The protein below binds the small molecule below.
Small molecule (SMILES): CC(=O)N[C@@H]1[C@@H](O)[C@H](O)[C@@H](CO)O[C@H]1O

Sequence of chain 1.B:
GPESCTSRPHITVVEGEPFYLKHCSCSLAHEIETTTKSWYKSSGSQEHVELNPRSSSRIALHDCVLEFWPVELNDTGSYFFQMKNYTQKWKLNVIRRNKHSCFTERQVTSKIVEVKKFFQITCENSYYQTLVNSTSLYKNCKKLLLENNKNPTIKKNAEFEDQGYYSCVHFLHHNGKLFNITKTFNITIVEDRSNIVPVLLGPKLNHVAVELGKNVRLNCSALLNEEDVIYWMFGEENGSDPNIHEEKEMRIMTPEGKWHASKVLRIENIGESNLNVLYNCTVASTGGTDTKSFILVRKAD

Binding-site contacts:
Ligand atom C5 contacts residue ASN85 of chain 1.B at 3.6 Å.
Ligand atom C3 contacts residue ASN85 of chain 1.B at 3.8 Å.
Ligand atom O7 contacts residue ASN85 of chain 1.B at 3.3 Å (h-bond).
Ligand atom C1 contacts residue ASN85 of chain 1.B at 1.4 Å.
Ligand atom N2 contacts residue ASN85 of chain 1.B at 2.9 Å (h-bond).
Ligand atom C7 contacts residue ASN85 of chain 1.B at 3.3 Å.
Ligand atom C2 contacts residue ASN85 of chain 1.B at 2.5 Å.
Ligand atom C8 contacts residue ASN85 of chain 1.B at 4.0 Å.
Ligand atom C4 contacts residue ASN85 of chain 1.B at 4.2 Å.
Ligand atom O5 contacts residue ASN85 of chain 1.B at 2.3 Å (h-bond).